Binding-site contacts:
Ligand atom O4 contacts residue TRP184 of chain 1.A at 3.2 Å.
Ligand atom C1 contacts residue ASN92 of chain 1.A at 3.7 Å.
Ligand atom C6 contacts residue TYR11 of chain 1.A at 3.6 Å (hydrophobic).
Ligand atom O4 contacts residue ASP15 of chain 1.A at 2.7 Å (salt-bridge).
Ligand atom O3 contacts residue PHE17 of chain 1.A at 3.5 Å.
Ligand atom C2 contacts residue ASN257 of chain 1.A at 3.7 Å.
Ligand atom O5 contacts residue ASN92 of chain 1.A at 3.0 Å (h-bond).
Ligand atom O2 contacts residue ASP237 of chain 1.A at 2.6 Å (salt-bridge).
Ligand atom C4 contacts residue ASP15 of chain 1.A at 3.5 Å.
Ligand atom C4 contacts residue PHE17 of chain 1.A at 4.1 Å (hydrophobic).
Ligand atom C2 contacts residue PHE17 of chain 1.A at 4.0 Å (hydrophobic).
Ligand atom O2 contacts residue ASN257 of chain 1.A at 3.4 Å (h-bond).
Ligand atom O1 contacts residue ASN92 of chain 1.A at 3.3 Å (h-bond).
Ligand atom C6 contacts residue HIS153 of chain 1.A at 3.7 Å.
Ligand atom O3 contacts residue ASN212 of chain 1.A at 2.9 Å (h-bond).
Ligand atom C1 contacts residue ASP155 of chain 1.A at 3.5 Å.
Ligand atom O6 contacts residue HIS153 of chain 1.A at 2.8 Å (h-bond).
Ligand atom C2 contacts residue ARG159 of chain 1.A at 3.9 Å.
Ligand atom O2 contacts residue ASN212 of chain 1.A at 4.1 Å.
Ligand atom C5 contacts residue HIS153 of chain 1.A at 3.7 Å.
Ligand atom C3 contacts residue TRP184 of chain 1.A at 3.9 Å (hydrophobic).
Ligand atom C3 contacts residue PHE17 of chain 1.A at 4.1 Å (hydrophobic).
Ligand atom C1 contacts residue ARG159 of chain 1.A at 4.0 Å.
Ligand atom C2 contacts residue ASP237 of chain 1.A at 3.5 Å.
Ligand atom C3 contacts residue ASP237 of chain 1.A at 3.6 Å.
Ligand atom C1 contacts residue ASN257 of chain 1.A at 4.0 Å.
Ligand atom C6 contacts residue ASN92 of chain 1.A at 3.5 Å.
Ligand atom O3 contacts residue ASP237 of chain 1.A at 2.6 Å (salt-bridge).
Ligand atom O1 contacts residue ARG159 of chain 1.A at 3.4 Å (salt-bridge).
Ligand atom O6 contacts residue ASN92 of chain 1.A at 2.6 Å (h-bond).
Ligand atom C3 contacts residue ASN212 of chain 1.A at 3.6 Å.
Ligand atom O6 contacts residue LYS93 of chain 1.A at 3.5 Å.
Ligand atom O5 contacts residue HIS153 of chain 1.A at 3.7 Å.
Ligand atom C6 contacts residue ASP15 of chain 1.A at 3.8 Å.
Ligand atom O6 contacts residue TYR11 of chain 1.A at 3.9 Å.
Ligand atom O2 contacts residue ARG159 of chain 1.A at 2.7 Å (salt-bridge).
Ligand atom O1 contacts residue ASN257 of chain 1.A at 3.1 Å (h-bond).
Ligand atom O4 contacts residue ASN212 of chain 1.A at 3.6 Å (h-bond).
Ligand atom O1 contacts residue ASP155 of chain 1.A at 2.6 Å (salt-bridge).
Ligand atom C5 contacts residue TRP184 of chain 1.A at 4.0 Å (hydrophobic).

Sequence of chain 1.A:
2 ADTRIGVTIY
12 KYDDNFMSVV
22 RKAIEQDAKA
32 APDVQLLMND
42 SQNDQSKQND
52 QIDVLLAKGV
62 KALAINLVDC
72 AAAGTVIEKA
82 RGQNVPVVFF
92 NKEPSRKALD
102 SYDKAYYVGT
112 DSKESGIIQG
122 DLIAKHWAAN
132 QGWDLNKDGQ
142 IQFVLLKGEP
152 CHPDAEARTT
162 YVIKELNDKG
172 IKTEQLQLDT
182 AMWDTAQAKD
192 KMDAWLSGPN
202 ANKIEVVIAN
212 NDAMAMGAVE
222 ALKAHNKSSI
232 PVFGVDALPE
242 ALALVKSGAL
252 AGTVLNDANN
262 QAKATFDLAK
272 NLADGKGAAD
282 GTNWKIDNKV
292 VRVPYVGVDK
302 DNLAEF

The protein below binds the small molecule below.
Small molecule (SMILES): OC[C@H]1O[C@@H](O)[C@H](O)[C@@H](O)[C@@H]1O